Sequence of chain 1.B:
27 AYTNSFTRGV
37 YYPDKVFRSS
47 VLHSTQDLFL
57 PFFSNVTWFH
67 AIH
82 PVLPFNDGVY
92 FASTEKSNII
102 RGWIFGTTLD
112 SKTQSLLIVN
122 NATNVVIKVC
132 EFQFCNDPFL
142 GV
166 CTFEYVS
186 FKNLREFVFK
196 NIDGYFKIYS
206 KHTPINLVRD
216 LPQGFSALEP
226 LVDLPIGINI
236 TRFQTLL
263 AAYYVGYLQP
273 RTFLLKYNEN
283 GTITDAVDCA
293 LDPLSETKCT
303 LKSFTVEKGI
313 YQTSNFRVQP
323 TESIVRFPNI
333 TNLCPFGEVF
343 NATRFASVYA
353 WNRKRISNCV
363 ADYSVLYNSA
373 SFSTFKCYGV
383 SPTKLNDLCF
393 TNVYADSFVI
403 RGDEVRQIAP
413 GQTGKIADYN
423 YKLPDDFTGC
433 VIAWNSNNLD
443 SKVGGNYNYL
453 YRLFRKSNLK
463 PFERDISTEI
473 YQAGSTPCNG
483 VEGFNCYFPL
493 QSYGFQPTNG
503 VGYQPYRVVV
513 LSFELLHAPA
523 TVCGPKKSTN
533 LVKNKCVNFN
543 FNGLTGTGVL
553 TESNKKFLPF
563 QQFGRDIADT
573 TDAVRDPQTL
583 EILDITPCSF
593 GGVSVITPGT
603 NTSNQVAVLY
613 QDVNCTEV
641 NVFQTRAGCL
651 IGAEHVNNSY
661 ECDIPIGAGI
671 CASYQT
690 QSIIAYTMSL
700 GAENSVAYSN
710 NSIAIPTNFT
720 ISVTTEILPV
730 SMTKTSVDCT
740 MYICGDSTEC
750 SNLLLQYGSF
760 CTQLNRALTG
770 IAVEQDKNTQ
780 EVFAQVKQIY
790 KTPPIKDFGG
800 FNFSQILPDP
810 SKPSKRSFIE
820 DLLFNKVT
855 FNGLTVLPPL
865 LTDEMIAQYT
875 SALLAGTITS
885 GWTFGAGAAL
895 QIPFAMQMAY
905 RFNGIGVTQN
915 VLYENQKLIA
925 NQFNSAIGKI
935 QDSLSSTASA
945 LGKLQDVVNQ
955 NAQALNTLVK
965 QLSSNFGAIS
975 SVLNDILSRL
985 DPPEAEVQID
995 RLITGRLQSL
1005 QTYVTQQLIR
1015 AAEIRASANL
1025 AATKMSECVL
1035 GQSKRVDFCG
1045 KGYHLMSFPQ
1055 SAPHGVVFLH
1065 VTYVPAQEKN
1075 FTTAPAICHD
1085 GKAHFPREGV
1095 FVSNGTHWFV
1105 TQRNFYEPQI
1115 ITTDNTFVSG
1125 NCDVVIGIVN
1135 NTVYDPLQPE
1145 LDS

Binding-site contacts:
Ligand atom O5 contacts residue ASN801 of chain 1.B at 2.5 Å (h-bond).
Ligand atom O5 contacts residue SER803 of chain 1.B at 4.1 Å.
Ligand atom C2 contacts residue ASN801 of chain 1.B at 2.6 Å.
Ligand atom C8 contacts residue GLN804 of chain 1.B at 3.7 Å.
Ligand atom C6 contacts residue GLN804 of chain 1.B at 4.2 Å.
Ligand atom C3 contacts residue SER803 of chain 1.B at 3.7 Å.
Ligand atom N2 contacts residue ASN801 of chain 1.B at 2.9 Å (h-bond).
Ligand atom C4 contacts residue ASN801 of chain 1.B at 4.1 Å.
Ligand atom C8 contacts residue LYS795 of chain 1.B at 4.4 Å.
Ligand atom C8 contacts residue ASN801 of chain 1.B at 4.0 Å.
Ligand atom O7 contacts residue GLN804 of chain 1.B at 4.3 Å.
Ligand atom O7 contacts residue ASN801 of chain 1.B at 4.0 Å.
Ligand atom C8 contacts residue GLN935 of chain 1.B at 3.7 Å.
Ligand atom O7 contacts residue SER803 of chain 1.B at 3.4 Å (h-bond).
Ligand atom C6 contacts residue SER803 of chain 1.B at 4.3 Å.
Ligand atom C5 contacts residue ASN801 of chain 1.B at 3.5 Å.
Ligand atom C5 contacts residue SER803 of chain 1.B at 3.3 Å.
Ligand atom C5 contacts residue GLN804 of chain 1.B at 4.4 Å.
Ligand atom C1 contacts residue SER803 of chain 1.B at 4.1 Å.
Ligand atom C1 contacts residue ASN801 of chain 1.B at 1.4 Å.
Ligand atom O4 contacts residue SER803 of chain 1.B at 3.3 Å (h-bond).
Ligand atom C3 contacts residue ASN801 of chain 1.B at 3.6 Å.
Ligand atom C4 contacts residue SER803 of chain 1.B at 3.7 Å.
Ligand atom C7 contacts residue ASN801 of chain 1.B at 3.5 Å.
Ligand atom C7 contacts residue SER803 of chain 1.B at 3.7 Å.
Ligand atom C8 contacts residue SER803 of chain 1.B at 4.0 Å.

A small-molecule ligand and the protein it binds are described below.
Small molecule (SMILES): CC(=O)N[C@H]1[C@H](O[C@H]2[C@H](O)[C@@H](NC(C)=O)CO[C@@H]2CO)O[C@H](CO)[C@@H](O)[C@@H]1O